Sequence of chain 1.A:
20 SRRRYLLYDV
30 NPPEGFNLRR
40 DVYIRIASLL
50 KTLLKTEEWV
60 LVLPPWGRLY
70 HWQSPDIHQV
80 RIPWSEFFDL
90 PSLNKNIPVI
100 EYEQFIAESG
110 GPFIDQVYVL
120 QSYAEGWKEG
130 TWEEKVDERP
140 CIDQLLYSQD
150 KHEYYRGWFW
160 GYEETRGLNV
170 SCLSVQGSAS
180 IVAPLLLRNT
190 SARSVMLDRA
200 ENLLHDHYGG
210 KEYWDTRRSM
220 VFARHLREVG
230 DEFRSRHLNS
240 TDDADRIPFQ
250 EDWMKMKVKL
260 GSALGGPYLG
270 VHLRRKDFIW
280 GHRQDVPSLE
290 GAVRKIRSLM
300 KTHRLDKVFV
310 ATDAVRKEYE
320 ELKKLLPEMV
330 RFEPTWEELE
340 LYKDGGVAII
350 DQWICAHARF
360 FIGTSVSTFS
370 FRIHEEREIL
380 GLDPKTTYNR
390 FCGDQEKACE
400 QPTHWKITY

This small molecule binds to this protein.
Small molecule (SMILES): CC(=O)N[C@@H]1[C@@H](O)[C@H](O)[C@@H](CO)O[C@H]1O

Binding-site contacts:
Ligand atom O6 contacts residue ALA243 of chain 1.A at 3.5 Å.
Ligand atom C1 contacts residue ASN238 of chain 1.A at 1.4 Å.
Ligand atom C2 contacts residue ASN238 of chain 1.A at 2.5 Å.
Ligand atom C6 contacts residue ALA243 of chain 1.A at 4.3 Å (hydrophobic).
Ligand atom C5 contacts residue ASN238 of chain 1.A at 3.6 Å.
Ligand atom C4 contacts residue ASN238 of chain 1.A at 4.2 Å.
Ligand atom O5 contacts residue ASN238 of chain 1.A at 2.4 Å (h-bond).
Ligand atom C3 contacts residue ASN238 of chain 1.A at 3.9 Å.
Ligand atom C8 contacts residue ASN238 of chain 1.A at 4.1 Å.
Ligand atom C7 contacts residue ASN238 of chain 1.A at 3.3 Å.
Ligand atom O7 contacts residue ASN238 of chain 1.A at 3.6 Å (h-bond).
Ligand atom N2 contacts residue ASN238 of chain 1.A at 3.0 Å (h-bond).